Sequence of chain 1.G:
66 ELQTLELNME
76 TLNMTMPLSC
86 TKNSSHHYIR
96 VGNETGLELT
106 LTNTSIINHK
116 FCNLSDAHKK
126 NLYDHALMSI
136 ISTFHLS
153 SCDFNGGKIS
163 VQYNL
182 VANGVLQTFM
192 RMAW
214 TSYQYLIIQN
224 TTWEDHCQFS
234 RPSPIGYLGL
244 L

A small-molecule ligand and the protein it binds are described below.
Small molecule (SMILES): CC(=O)N[C@@H]1[C@@H](O)[C@H](O)[C@@H](CO)O[C@H]1O

Binding-site contacts:
Ligand atom C6 contacts residue PHE116 of chain 1.G at 3.5 Å (hydrophobic).
Ligand atom C6 contacts residue HIS114 of chain 1.G at 4.2 Å.
Ligand atom O5 contacts residue PHE116 of chain 1.G at 3.9 Å.
Ligand atom C1 contacts residue ASN118 of chain 1.G at 1.4 Å.
Ligand atom O7 contacts residue ASN118 of chain 1.G at 4.4 Å.
Ligand atom C8 contacts residue ASN118 of chain 1.G at 3.4 Å.
Ligand atom C5 contacts residue ASN118 of chain 1.G at 3.7 Å.
Ligand atom O6 contacts residue HIS114 of chain 1.G at 4.2 Å.
Ligand atom C4 contacts residue PHE116 of chain 1.G at 4.3 Å (hydrophobic).
Ligand atom C5 contacts residue PHE116 of chain 1.G at 4.1 Å (hydrophobic).
Ligand atom C4 contacts residue ASN118 of chain 1.G at 4.3 Å.
Ligand atom N2 contacts residue ASN118 of chain 1.G at 2.9 Å (h-bond).
Ligand atom O5 contacts residue ASN118 of chain 1.G at 2.4 Å (h-bond).
Ligand atom C7 contacts residue ASN118 of chain 1.G at 3.5 Å.
Ligand atom C2 contacts residue ASN118 of chain 1.G at 2.5 Å.
Ligand atom O6 contacts residue PHE116 of chain 1.G at 4.2 Å.
Ligand atom C3 contacts residue ASN118 of chain 1.G at 3.8 Å.